The small molecule below binds the protein below.
Small molecule (SMILES): CC(=O)N[C@@H]1[C@@H](O)[C@H](O)[C@@H](CO)O[C@H]1O

Binding-site contacts:
Ligand atom C1 contacts residue ASN464 of chain 1.A at 1.5 Å.
Ligand atom N2 contacts residue SER462 of chain 1.A at 4.3 Å.
Ligand atom C4 contacts residue ASN464 of chain 1.A at 4.2 Å.
Ligand atom C7 contacts residue ASN464 of chain 1.A at 3.1 Å.
Ligand atom C3 contacts residue ASN464 of chain 1.A at 3.8 Å.
Ligand atom C5 contacts residue ASN464 of chain 1.A at 3.7 Å.
Ligand atom N2 contacts residue ASN464 of chain 1.A at 2.9 Å (h-bond).
Ligand atom O7 contacts residue ASN464 of chain 1.A at 3.5 Å (h-bond).
Ligand atom C8 contacts residue ASN464 of chain 1.A at 3.8 Å.
Ligand atom C2 contacts residue ASN464 of chain 1.A at 2.4 Å.
Ligand atom C8 contacts residue SER462 of chain 1.A at 3.8 Å.
Ligand atom C8 contacts residue LEU463 of chain 1.A at 4.2 Å (hydrophobic).
Ligand atom O5 contacts residue ASN464 of chain 1.A at 2.4 Å (h-bond).

Sequence of chain 1.A:
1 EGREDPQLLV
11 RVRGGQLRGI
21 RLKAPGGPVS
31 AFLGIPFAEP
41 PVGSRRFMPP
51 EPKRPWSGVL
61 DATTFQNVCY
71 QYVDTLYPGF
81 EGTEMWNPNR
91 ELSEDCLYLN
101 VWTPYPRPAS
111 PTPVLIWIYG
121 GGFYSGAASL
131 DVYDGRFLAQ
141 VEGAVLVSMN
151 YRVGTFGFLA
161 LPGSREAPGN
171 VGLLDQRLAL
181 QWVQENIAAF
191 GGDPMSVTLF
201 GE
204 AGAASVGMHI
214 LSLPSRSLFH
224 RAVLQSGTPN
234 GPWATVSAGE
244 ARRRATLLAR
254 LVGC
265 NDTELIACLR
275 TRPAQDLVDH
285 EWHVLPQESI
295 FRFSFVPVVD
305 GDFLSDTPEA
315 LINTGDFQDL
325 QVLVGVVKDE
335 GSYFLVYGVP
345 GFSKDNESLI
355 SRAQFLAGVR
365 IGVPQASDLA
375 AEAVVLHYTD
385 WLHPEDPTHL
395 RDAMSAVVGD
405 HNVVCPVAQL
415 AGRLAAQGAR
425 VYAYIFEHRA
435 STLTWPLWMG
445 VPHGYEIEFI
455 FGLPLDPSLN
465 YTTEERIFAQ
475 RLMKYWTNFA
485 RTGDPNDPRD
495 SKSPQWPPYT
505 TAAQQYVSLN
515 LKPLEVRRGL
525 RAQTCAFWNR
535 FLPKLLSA